The protein below binds the small molecule below.
Small molecule (SMILES): Nc1nc(N)c2cc(CNc3cc(Cl)ccc3Cl)cnc2n1

Binding-site contacts:
Ligand atom C12 contacts residue ASN64 of chain 1.A at 3.8 Å.
Ligand atom C11 contacts residue PHE31 of chain 1.A at 3.5 Å (hydrophobic).
Ligand atom N4' contacts residue TYR121 of chain 1.A at 3.6 Å.
Ligand atom N3' contacts residue NDP1 of chain 1.C at 3.5 Å (h-bond).
Ligand atom C4' contacts residue PHE34 of chain 1.A at 3.4 Å (hydrophobic).
Ligand atom N2' contacts residue THR136 of chain 1.A at 3.6 Å.
Ligand atom N4' contacts residue ILE7 of chain 1.A at 3.1 Å (h-bond).
Ligand atom C2' contacts residue PHE34 of chain 1.A at 3.9 Å (hydrophobic).
Ligand atom C3' contacts residue PHE31 of chain 1.A at 3.6 Å (hydrophobic).
Ligand atom N4' contacts residue VAL115 of chain 1.A at 3.5 Å (h-bond).
Ligand atom C4A contacts residue NDP1 of chain 1.C at 3.5 Å.
Ligand atom C8A contacts residue PHE34 of chain 1.A at 3.8 Å (hydrophobic).
Ligand atom N2' contacts residue VAL8 of chain 1.A at 3.4 Å (h-bond).
Ligand atom C4' contacts residue NDP1 of chain 1.C at 3.2 Å.
Ligand atom N2' contacts residue GLU30 of chain 1.A at 2.8 Å (salt-bridge).
Ligand atom CL5 contacts residue LEU67 of chain 1.A at 3.3 Å.
Ligand atom N3' contacts residue ILE7 of chain 1.A at 3.8 Å.
Ligand atom C2' contacts residue ALA9 of chain 1.A at 3.6 Å (hydrophobic).
Ligand atom N1' contacts residue PHE34 of chain 1.A at 3.7 Å.
Ligand atom N3' contacts residue ALA9 of chain 1.A at 3.6 Å (h-bond).
Ligand atom CL2 contacts residue PHE31 of chain 1.A at 3.9 Å.
Ligand atom C11 contacts residue PRO61 of chain 1.A at 4.0 Å (hydrophobic).
Ligand atom C3' contacts residue PRO61 of chain 1.A at 3.5 Å (hydrophobic).
Ligand atom N3' contacts residue VAL8 of chain 1.A at 3.4 Å.
Ligand atom N3' contacts residue PHE34 of chain 1.A at 3.6 Å.
Ligand atom N4' contacts residue NDP1 of chain 1.C at 3.5 Å (h-bond).
Ligand atom N4' contacts residue PHE34 of chain 1.A at 3.4 Å.
Ligand atom C7' contacts residue PHE31 of chain 1.A at 3.5 Å (hydrophobic).
Ligand atom C4' contacts residue ILE7 of chain 1.A at 3.9 Å (hydrophobic).
Ligand atom N1' contacts residue GLU30 of chain 1.A at 2.8 Å (salt-bridge).
Ligand atom C2' contacts residue GLU30 of chain 1.A at 3.6 Å.
Ligand atom C1' contacts residue PHE31 of chain 1.A at 3.8 Å (hydrophobic).
Ligand atom C8A contacts residue GLU30 of chain 1.A at 3.7 Å.
Ligand atom C9 contacts residue NDP1 of chain 1.C at 3.8 Å.
Ligand atom N2' contacts residue ILE7 of chain 1.A at 3.9 Å.
Ligand atom N2' contacts residue ALA9 of chain 1.A at 3.6 Å.
Ligand atom N8' contacts residue GLU30 of chain 1.A at 3.8 Å.
Ligand atom C2' contacts residue VAL8 of chain 1.A at 3.7 Å (hydrophobic).
Ligand atom C4A contacts residue PHE34 of chain 1.A at 3.6 Å (hydrophobic).
Ligand atom N8' contacts residue PHE31 of chain 1.A at 3.8 Å.

Sequence of chain 1.A:
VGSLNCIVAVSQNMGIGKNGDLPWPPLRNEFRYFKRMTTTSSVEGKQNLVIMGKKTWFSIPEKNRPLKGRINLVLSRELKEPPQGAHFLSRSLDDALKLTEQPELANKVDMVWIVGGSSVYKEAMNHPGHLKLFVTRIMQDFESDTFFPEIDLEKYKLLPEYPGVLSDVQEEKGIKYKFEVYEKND